Sequence of chain 1.A:
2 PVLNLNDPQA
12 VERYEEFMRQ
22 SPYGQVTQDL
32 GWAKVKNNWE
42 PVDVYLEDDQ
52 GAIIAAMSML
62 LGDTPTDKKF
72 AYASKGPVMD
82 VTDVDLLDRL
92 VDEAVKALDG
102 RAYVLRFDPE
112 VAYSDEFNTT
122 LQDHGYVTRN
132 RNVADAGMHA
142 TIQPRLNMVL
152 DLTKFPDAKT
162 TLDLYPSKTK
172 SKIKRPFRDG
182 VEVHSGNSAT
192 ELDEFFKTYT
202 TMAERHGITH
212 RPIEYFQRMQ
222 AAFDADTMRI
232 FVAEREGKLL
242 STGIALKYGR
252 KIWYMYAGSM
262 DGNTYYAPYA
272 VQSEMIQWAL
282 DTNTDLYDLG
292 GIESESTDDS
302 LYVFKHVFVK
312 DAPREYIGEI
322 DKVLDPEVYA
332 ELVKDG

Binding-site contacts:
Ligand atom OXT contacts residue LYS37 of chain 1.A at 2.7 Å (salt-bridge).
Ligand atom CB contacts residue A9Z4 of chain 1.B at 2.7 Å.
Ligand atom CG contacts residue MUB1 of chain 1.F at 3.5 Å.
Ligand atom SG contacts residue MET139 of chain 1.A at 3.6 Å.
Ligand atom OE1 contacts residue HIS140 of chain 1.A at 3.1 Å.
Ligand atom C contacts residue TRP33 of chain 1.A at 3.7 Å (hydrophobic).
Ligand atom OXT contacts residue ARG212 of chain 1.A at 3.3 Å (salt-bridge).
Ligand atom CA contacts residue THR210 of chain 1.A at 3.6 Å.
Ligand atom N contacts residue THR210 of chain 1.A at 2.8 Å (h-bond).
Ligand atom OXT contacts residue TRP33 of chain 1.A at 3.8 Å.
Ligand atom O contacts residue HIS140 of chain 1.A at 3.1 Å.
Ligand atom CB contacts residue TRP254 of chain 1.A at 3.7 Å (hydrophobic).
Ligand atom O contacts residue TYR216 of chain 1.A at 2.6 Å (h-bond).
Ligand atom N contacts residue GLN144 of chain 1.A at 3.1 Å (h-bond).
Ligand atom CA contacts residue THR210 of chain 1.A at 3.7 Å.
Ligand atom O contacts residue MUB1 of chain 1.F at 3.8 Å.
Ligand atom CA contacts residue MUB1 of chain 1.F at 2.5 Å.
Ligand atom N contacts residue THR210 of chain 1.A at 3.0 Å (h-bond).
Ligand atom C contacts residue LYS37 of chain 1.A at 3.8 Å.
Ligand atom N contacts residue MUB1 of chain 1.F at 1.4 Å.
Ligand atom O contacts residue ILE209 of chain 1.A at 3.6 Å.
Ligand atom CA contacts residue GLN144 of chain 1.A at 3.6 Å.
Ligand atom O contacts residue ARG212 of chain 1.A at 3.1 Å (salt-bridge).
Ligand atom O contacts residue TYR257 of chain 1.A at 2.5 Å (h-bond).
Ligand atom O contacts residue TRP33 of chain 1.A at 3.6 Å.
Ligand atom C contacts residue MUB1 of chain 1.F at 3.1 Å.
Ligand atom CB contacts residue ILE209 of chain 1.A at 3.8 Å (hydrophobic).
Ligand atom C contacts residue THR210 of chain 1.A at 3.7 Å.
Ligand atom CB contacts residue MUB1 of chain 1.F at 3.5 Å.
Ligand atom C contacts residue THR210 of chain 1.A at 3.7 Å.
Ligand atom N contacts residue MUB1 of chain 1.F at 3.2 Å.
Ligand atom O contacts residue THR210 of chain 1.A at 3.0 Å (h-bond).
Ligand atom SG contacts residue PRO145 of chain 1.A at 3.7 Å.
Ligand atom C contacts residue ARG212 of chain 1.A at 3.7 Å.
Ligand atom SG contacts residue A9Z4 of chain 1.B at 1.8 Å.
Ligand atom CB contacts residue MUB1 of chain 1.F at 3.6 Å.
Ligand atom OXT contacts residue ILE209 of chain 1.A at 3.8 Å.
Ligand atom C contacts residue TYR257 of chain 1.A at 3.4 Å (hydrophobic).
Ligand atom OXT contacts residue TYR216 of chain 1.A at 3.3 Å (h-bond).
Ligand atom C contacts residue TYR216 of chain 1.A at 3.4 Å (hydrophobic).

A small-molecule ligand and the protein it binds are described below.
Small molecule (SMILES): C[C@H](N)C(=O)N[C@H](CCC(=O)N[C@@H](CS)C(=O)N[C@H](C)C(=O)N[C@H](C)C(=O)O)C(=O)O